Binding-site contacts:
Ligand atom C3 contacts residue ASN90 of chain 1.N at 4.0 Å.
Ligand atom N4' contacts residue ILE58 of chain 1.N at 3.8 Å.
Ligand atom C3 contacts residue LYS91 of chain 1.N at 3.0 Å.
Ligand atom O4 contacts residue LYS91 of chain 1.N at 3.1 Å (salt-bridge).
Ligand atom O1 contacts residue TRP88 of chain 1.N at 3.5 Å (h-bond).
Ligand atom C5 contacts residue TRP88 of chain 1.N at 3.5 Å (hydrophobic).
Ligand atom O6 contacts residue GLN61 of chain 1.N at 3.1 Å (h-bond).
Ligand atom N4' contacts residue LYS34 of chain 1.O at 3.7 Å.
Ligand atom C3 contacts residue GLU51 of chain 1.N at 4.1 Å.
Ligand atom O3 contacts residue ASN90 of chain 1.N at 3.0 Å (h-bond).
Ligand atom O4 contacts residue GLU51 of chain 1.N at 2.4 Å (salt-bridge).
Ligand atom C4 contacts residue LYS91 of chain 1.N at 3.6 Å.
Ligand atom C1' contacts residue TRP88 of chain 1.N at 4.0 Å (hydrophobic).
Ligand atom C3 contacts residue TRP88 of chain 1.N at 3.6 Å (hydrophobic).
Ligand atom O4 contacts residue GLN56 of chain 1.N at 3.2 Å (h-bond).
Ligand atom C5B contacts residue ILE58 of chain 1.N at 3.5 Å (hydrophobic).
Ligand atom C6 contacts residue TRP88 of chain 1.N at 3.5 Å (hydrophobic).
Ligand atom C7B contacts residue ILE58 of chain 1.N at 3.4 Å (hydrophobic).
Ligand atom C7B contacts residue LYS34 of chain 1.O at 3.4 Å.
Ligand atom C6 contacts residue GLN61 of chain 1.N at 3.7 Å.
Ligand atom C6 contacts residue HIS57 of chain 1.N at 3.1 Å.
Ligand atom O6 contacts residue GLN56 of chain 1.N at 3.2 Å (h-bond).
Ligand atom C4 contacts residue GLU51 of chain 1.N at 3.1 Å.
Ligand atom C5B contacts residue LYS34 of chain 1.O at 3.3 Å.
Ligand atom N2' contacts residue GLY33 of chain 1.O at 4.0 Å.
Ligand atom C8' contacts residue ILE58 of chain 1.N at 4.0 Å (hydrophobic).
Ligand atom C4 contacts residue TRP88 of chain 1.N at 3.5 Å (hydrophobic).
Ligand atom O3' contacts residue GLY33 of chain 1.O at 3.7 Å.
Ligand atom O5 contacts residue GLN56 of chain 1.N at 3.6 Å.
Ligand atom C2 contacts residue LYS91 of chain 1.N at 3.1 Å.
Ligand atom C3B contacts residue LYS34 of chain 1.O at 3.8 Å.
Ligand atom O3 contacts residue LYS91 of chain 1.N at 2.4 Å (salt-bridge).
Ligand atom O2 contacts residue ASN90 of chain 1.N at 3.2 Å (h-bond).
Ligand atom C9' contacts residue GLY33 of chain 1.O at 3.6 Å.
Ligand atom O3' contacts residue GLN61 of chain 1.N at 3.5 Å (h-bond).
Ligand atom O2 contacts residue LYS91 of chain 1.N at 3.6 Å (salt-bridge).
Ligand atom O3 contacts residue GLU51 of chain 1.N at 4.0 Å.
Ligand atom O6 contacts residue HIS57 of chain 1.N at 3.1 Å.
Ligand atom C9' contacts residue ILE58 of chain 1.N at 4.0 Å (hydrophobic).
Ligand atom O3 contacts residue TRP88 of chain 1.N at 3.5 Å.

Sequence of chain 1.N:
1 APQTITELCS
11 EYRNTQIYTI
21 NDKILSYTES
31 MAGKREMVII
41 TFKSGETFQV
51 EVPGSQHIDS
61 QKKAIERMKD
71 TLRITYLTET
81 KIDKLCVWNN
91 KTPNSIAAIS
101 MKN

Sequence of chain 1.O:
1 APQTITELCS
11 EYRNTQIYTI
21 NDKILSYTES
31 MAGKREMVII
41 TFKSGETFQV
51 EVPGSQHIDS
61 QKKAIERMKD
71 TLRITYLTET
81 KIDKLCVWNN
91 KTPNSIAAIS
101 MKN

The protein below binds the small molecule below.
Small molecule (SMILES): O=C(NCCCN1CCOCC1)c1cc(O[C@H]2O[C@H](CO)[C@H](O)[C@H](O)[C@H]2O)cc([N+](=O)[O-])c1